A protein and the small-molecule ligand that binds it are described below.
Small molecule (SMILES): C[C@]12CC3CC(N)(C1)C[C@@](C)(C3)C2

Binding-site contacts:
Ligand atom C10 contacts residue TYR28 of chain 1.D at 3.5 Å (hydrophobic).
Ligand atom C08 contacts residue TYR165 of chain 1.E at 3.7 Å (hydrophobic).
Ligand atom C02 contacts residue TYR165 of chain 1.E at 4.1 Å (hydrophobic).
Ligand atom C07 contacts residue TYR165 of chain 1.E at 3.6 Å (hydrophobic).
Ligand atom C06 contacts residue TYR165 of chain 1.E at 4.0 Å (hydrophobic).
Ligand atom C12 contacts residue PHE178 of chain 1.E at 3.7 Å (hydrophobic).
Ligand atom N01 contacts residue TYR165 of chain 1.E at 4.1 Å.
Ligand atom C10 contacts residue ASN93 of chain 1.D at 4.5 Å.
Ligand atom C08 contacts residue GLU121 of chain 1.E at 4.2 Å.
Ligand atom C03 contacts residue TYR28 of chain 1.D at 4.3 Å (hydrophobic).
Ligand atom C04 contacts residue GLU121 of chain 1.E at 3.9 Å.
Ligand atom C13 contacts residue TYR165 of chain 1.E at 4.4 Å (hydrophobic).
Ligand atom C05 contacts residue ASN93 of chain 1.D at 3.7 Å.
Ligand atom N01 contacts residue PRO122 of chain 1.E at 3.8 Å.
Ligand atom N01 contacts residue GLU67 of chain 1.E at 4.2 Å.
Ligand atom C07 contacts residue GLU121 of chain 1.E at 3.8 Å.
Ligand atom N01 contacts residue ILE69 of chain 1.E at 4.3 Å.
Ligand atom C11 contacts residue PHE123 of chain 1.E at 3.7 Å (hydrophobic).
Ligand atom C05 contacts residue TYR28 of chain 1.D at 4.0 Å (hydrophobic).
Ligand atom C11 contacts residue TYR28 of chain 1.D at 4.1 Å (hydrophobic).
Ligand atom C07 contacts residue PHE178 of chain 1.E at 4.0 Å (hydrophobic).
Ligand atom N01 contacts residue GLU121 of chain 1.E at 3.0 Å (salt-bridge).
Ligand atom C09 contacts residue ARG81 of chain 1.D at 4.3 Å.
Ligand atom C09 contacts residue ASN93 of chain 1.D at 3.9 Å.
Ligand atom C12 contacts residue TYR165 of chain 1.E at 3.7 Å (hydrophobic).
Ligand atom C10 contacts residue PHE9 of chain 1.D at 4.4 Å (hydrophobic).
Ligand atom C03 contacts residue TYR165 of chain 1.E at 4.4 Å (hydrophobic).
Ligand atom C04 contacts residue TYR165 of chain 1.E at 4.3 Å (hydrophobic).
Ligand atom C13 contacts residue TYR28 of chain 1.D at 3.9 Å (hydrophobic).
Ligand atom N01 contacts residue PHE123 of chain 1.E at 4.4 Å.
Ligand atom C13 contacts residue PHE9 of chain 1.D at 4.3 Å (hydrophobic).
Ligand atom C08 contacts residue TYR28 of chain 1.D at 4.0 Å (hydrophobic).
Ligand atom C12 contacts residue LEU168 of chain 1.E at 3.8 Å (hydrophobic).

Sequence of chain 1.D:
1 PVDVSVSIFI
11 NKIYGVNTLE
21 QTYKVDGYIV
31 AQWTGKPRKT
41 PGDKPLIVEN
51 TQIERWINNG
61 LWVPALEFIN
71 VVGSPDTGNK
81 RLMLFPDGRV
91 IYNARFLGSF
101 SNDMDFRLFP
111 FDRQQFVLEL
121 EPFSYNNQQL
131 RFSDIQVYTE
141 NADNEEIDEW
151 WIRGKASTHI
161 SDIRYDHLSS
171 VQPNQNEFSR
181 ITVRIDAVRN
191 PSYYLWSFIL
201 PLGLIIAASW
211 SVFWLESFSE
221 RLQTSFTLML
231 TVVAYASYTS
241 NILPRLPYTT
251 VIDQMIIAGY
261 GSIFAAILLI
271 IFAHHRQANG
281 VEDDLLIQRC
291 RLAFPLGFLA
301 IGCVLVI

Sequence of chain 1.E:
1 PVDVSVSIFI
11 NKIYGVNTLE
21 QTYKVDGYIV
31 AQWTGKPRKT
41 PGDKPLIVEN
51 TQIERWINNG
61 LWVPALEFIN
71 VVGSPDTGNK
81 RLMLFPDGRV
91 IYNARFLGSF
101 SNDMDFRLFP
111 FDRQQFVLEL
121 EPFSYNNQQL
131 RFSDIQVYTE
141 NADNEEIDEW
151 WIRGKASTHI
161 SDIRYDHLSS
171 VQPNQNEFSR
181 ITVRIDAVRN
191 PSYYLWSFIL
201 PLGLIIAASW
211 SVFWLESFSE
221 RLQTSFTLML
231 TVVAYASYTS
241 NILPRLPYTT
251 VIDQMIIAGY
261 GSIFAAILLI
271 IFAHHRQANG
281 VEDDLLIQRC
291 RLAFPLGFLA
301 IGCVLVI